Binding-site contacts:
Ligand atom O5' contacts residue LEU137 of chain 1.A at 3.7 Å.
Ligand atom O6' contacts residue ASN485 of chain 1.A at 2.7 Å (h-bond).
Ligand atom C7 contacts residue HIS342 of chain 1.A at 3.8 Å.
Ligand atom C6' contacts residue LEU137 of chain 1.A at 3.8 Å (hydrophobic).
Ligand atom O4' contacts residue SER675 of chain 1.A at 3.6 Å.
Ligand atom C8 contacts residue HIS342 of chain 1.A at 3.4 Å.
Ligand atom C6' contacts residue HIS378 of chain 1.A at 3.5 Å.
Ligand atom N3 contacts residue ASN285 of chain 1.A at 3.3 Å (h-bond).
Ligand atom N5 contacts residue LEU137 of chain 1.A at 3.5 Å.
Ligand atom C2 contacts residue HIS378 of chain 1.A at 3.3 Å.
Ligand atom O5' contacts residue HIS378 of chain 1.A at 3.8 Å.
Ligand atom O6' contacts residue HIS378 of chain 1.A at 2.8 Å (h-bond).
Ligand atom C5' contacts residue LEU137 of chain 1.A at 3.7 Å (hydrophobic).
Ligand atom O2' contacts residue ASN285 of chain 1.A at 3.1 Å (h-bond).
Ligand atom C3' contacts residue GLU673 of chain 1.A at 3.5 Å.
Ligand atom C9 contacts residue ASN283 of chain 1.A at 3.3 Å.
Ligand atom O2' contacts residue GLU673 of chain 1.A at 3.2 Å (salt-bridge).
Ligand atom C11 contacts residue ASN285 of chain 1.A at 3.5 Å.
Ligand atom O3' contacts residue SER675 of chain 1.A at 3.2 Å (h-bond).
Ligand atom C9 contacts residue HIS342 of chain 1.A at 3.7 Å.
Ligand atom O4' contacts residue GLY676 of chain 1.A at 2.9 Å (h-bond).
Ligand atom O3' contacts residue ALA674 of chain 1.A at 3.4 Å (h-bond).
Ligand atom C10 contacts residue ASN283 of chain 1.A at 3.3 Å.
Ligand atom C4 contacts residue ASN285 of chain 1.A at 3.8 Å.
Ligand atom C10 contacts residue GLU89 of chain 1.A at 3.3 Å.
Ligand atom C2' contacts residue HIS378 of chain 1.A at 3.6 Å.
Ligand atom C6 contacts residue ASN285 of chain 1.A at 3.3 Å.
Ligand atom O4' contacts residue ASN485 of chain 1.A at 3.5 Å (h-bond).
Ligand atom C4' contacts residue GLY676 of chain 1.A at 3.9 Å.
Ligand atom C6' contacts residue ASN485 of chain 1.A at 3.4 Å.
Ligand atom O3' contacts residue GLY676 of chain 1.A at 3.2 Å (h-bond).
Ligand atom C5' contacts residue GLY136 of chain 1.A at 3.8 Å.
Ligand atom O6' contacts residue VAL456 of chain 1.A at 3.9 Å.
Ligand atom O6' contacts residue LEU140 of chain 1.A at 3.7 Å.
Ligand atom O2' contacts residue TYR574 of chain 1.A at 3.1 Å (h-bond).
Ligand atom C2 contacts residue ASN285 of chain 1.A at 3.6 Å.
Ligand atom O3' contacts residue GLU673 of chain 1.A at 2.8 Å (salt-bridge).
Ligand atom C8 contacts residue ASN285 of chain 1.A at 3.9 Å.
Ligand atom C6' contacts residue GLY136 of chain 1.A at 3.8 Å.
Ligand atom C7 contacts residue ASN285 of chain 1.A at 3.5 Å.

The small molecule below binds the protein below.
Small molecule (SMILES): OC[C@H]1O[C@@H](c2c[nH]c(-c3ccccc3)n2)[C@H](O)[C@@H](O)[C@@H]1O

Sequence of chain 1.A:
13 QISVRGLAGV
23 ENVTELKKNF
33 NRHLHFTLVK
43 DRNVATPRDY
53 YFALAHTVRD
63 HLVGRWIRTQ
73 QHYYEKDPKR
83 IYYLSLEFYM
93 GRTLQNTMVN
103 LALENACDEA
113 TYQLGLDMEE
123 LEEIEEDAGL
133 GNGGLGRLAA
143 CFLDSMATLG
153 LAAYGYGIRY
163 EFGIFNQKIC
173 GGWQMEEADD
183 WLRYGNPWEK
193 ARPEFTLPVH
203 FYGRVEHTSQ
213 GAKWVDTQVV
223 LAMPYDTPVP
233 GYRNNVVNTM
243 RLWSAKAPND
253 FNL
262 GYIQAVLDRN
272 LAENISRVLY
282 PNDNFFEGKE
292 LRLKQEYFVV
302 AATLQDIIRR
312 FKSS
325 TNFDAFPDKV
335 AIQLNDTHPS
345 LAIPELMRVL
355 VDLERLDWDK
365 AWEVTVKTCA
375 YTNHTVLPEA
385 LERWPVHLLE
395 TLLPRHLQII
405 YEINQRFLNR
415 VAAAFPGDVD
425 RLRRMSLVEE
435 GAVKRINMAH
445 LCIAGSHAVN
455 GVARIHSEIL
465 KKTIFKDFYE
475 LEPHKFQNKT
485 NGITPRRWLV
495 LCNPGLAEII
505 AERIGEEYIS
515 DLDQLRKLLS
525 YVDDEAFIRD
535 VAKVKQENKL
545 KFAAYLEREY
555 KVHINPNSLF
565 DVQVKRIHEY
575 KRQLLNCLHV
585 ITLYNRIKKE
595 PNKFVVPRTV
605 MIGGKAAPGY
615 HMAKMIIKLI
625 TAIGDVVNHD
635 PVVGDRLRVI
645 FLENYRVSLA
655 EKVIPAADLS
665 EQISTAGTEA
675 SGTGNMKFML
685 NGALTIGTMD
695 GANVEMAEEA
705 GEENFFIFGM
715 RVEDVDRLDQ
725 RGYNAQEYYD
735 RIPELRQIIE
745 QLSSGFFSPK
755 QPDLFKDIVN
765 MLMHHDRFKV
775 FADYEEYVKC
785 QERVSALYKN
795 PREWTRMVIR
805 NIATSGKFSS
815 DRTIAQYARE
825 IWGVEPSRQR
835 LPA